Sequence of chain 1.A:
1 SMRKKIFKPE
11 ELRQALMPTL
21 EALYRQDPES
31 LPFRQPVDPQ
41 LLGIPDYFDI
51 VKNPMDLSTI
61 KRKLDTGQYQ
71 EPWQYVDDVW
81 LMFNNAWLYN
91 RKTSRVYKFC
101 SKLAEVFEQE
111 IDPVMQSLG

Binding-site contacts:
Ligand atom C20 contacts residue LEU41 of chain 1.A at 3.7 Å (hydrophobic).
Ligand atom O1 contacts residue VAL96 of chain 1.A at 3.6 Å.
Ligand atom C12 contacts residue LEU42 of chain 1.A at 3.9 Å (hydrophobic).
Ligand atom O2 contacts residue ASN90 of chain 1.A at 3.3 Å (h-bond).
Ligand atom O2 contacts residue TYR47 of chain 1.A at 3.1 Å.
Ligand atom C1 contacts residue VAL96 of chain 1.A at 3.8 Å (hydrophobic).
Ligand atom C5 contacts residue LEU42 of chain 1.A at 3.7 Å (hydrophobic).
Ligand atom C19 contacts residue LEU41 of chain 1.A at 3.9 Å (hydrophobic).
Ligand atom C6 contacts residue ILE44 of chain 1.A at 3.9 Å (hydrophobic).
Ligand atom C28 contacts residue PRO32 of chain 1.A at 3.7 Å (hydrophobic).
Ligand atom C29 contacts residue ARG95 of chain 1.A at 3.4 Å.
Ligand atom C6 contacts residue ASN90 of chain 1.A at 3.8 Å.
Ligand atom O1 contacts residue VAL37 of chain 1.A at 3.7 Å.
Ligand atom C9 contacts residue PRO32 of chain 1.A at 3.5 Å (hydrophobic).
Ligand atom N1 contacts residue ARG95 of chain 1.A at 3.7 Å.
Ligand atom C1 contacts residue PRO32 of chain 1.A at 3.4 Å (hydrophobic).
Ligand atom C8 contacts residue ASN90 of chain 1.A at 3.6 Å.
Ligand atom C28 contacts residue ARG95 of chain 1.A at 3.0 Å.
Ligand atom C11 contacts residue PRO32 of chain 1.A at 3.6 Å (hydrophobic).
Ligand atom C12 contacts residue PRO32 of chain 1.A at 3.8 Å (hydrophobic).
Ligand atom C1 contacts residue PHE33 of chain 1.A at 3.6 Å (hydrophobic).
Ligand atom C9 contacts residue LEU42 of chain 1.A at 3.6 Å (hydrophobic).
Ligand atom C27 contacts residue PHE99 of chain 1.A at 3.8 Å (hydrophobic).
Ligand atom C7 contacts residue ILE44 of chain 1.A at 3.9 Å (hydrophobic).
Ligand atom C13 contacts residue LEU42 of chain 1.A at 3.7 Å (hydrophobic).
Ligand atom O3 contacts residue LEU41 of chain 1.A at 3.1 Å.
Ligand atom C10 contacts residue LEU42 of chain 1.A at 3.5 Å (hydrophobic).
Ligand atom C28 contacts residue PHE99 of chain 1.A at 3.7 Å (hydrophobic).
Ligand atom C11 contacts residue LEU42 of chain 1.A at 3.9 Å (hydrophobic).
Ligand atom C29 contacts residue PRO32 of chain 1.A at 3.9 Å (hydrophobic).
Ligand atom C3 contacts residue PRO32 of chain 1.A at 3.7 Å (hydrophobic).
Ligand atom C29 contacts residue LEU31 of chain 1.A at 3.5 Å (hydrophobic).
Ligand atom C2 contacts residue VAL37 of chain 1.A at 3.8 Å (hydrophobic).
Ligand atom C10 contacts residue PRO32 of chain 1.A at 3.4 Å (hydrophobic).
Ligand atom C14 contacts residue LEU42 of chain 1.A at 3.6 Å (hydrophobic).
Ligand atom C4 contacts residue LEU42 of chain 1.A at 3.7 Å (hydrophobic).
Ligand atom C14 contacts residue PRO32 of chain 1.A at 3.6 Å (hydrophobic).
Ligand atom C2 contacts residue VAL96 of chain 1.A at 3.6 Å (hydrophobic).
Ligand atom C27 contacts residue ARG95 of chain 1.A at 3.2 Å.
Ligand atom C7 contacts residue ASN90 of chain 1.A at 3.1 Å.

This protein binds this small molecule.
Small molecule (SMILES): COc1cc(-c2ccc3c(c2)nc(CCc2ccccc2)n3CCN2CCOCC2)cccc1=O